The protein below binds the small molecule below.
Small molecule (SMILES): CC(=O)N[C@@H]1[C@@H](O)[C@H](O)[C@@H](CO)O[C@H]1O

Binding-site contacts:
Ligand atom O5 contacts residue ASN440 of chain 1.A at 2.4 Å (h-bond).
Ligand atom O7 contacts residue ASN440 of chain 1.A at 4.0 Å.
Ligand atom O7 contacts residue HIS449 of chain 1.A at 3.0 Å (h-bond).
Ligand atom C7 contacts residue HIS449 of chain 1.A at 3.2 Å.
Ligand atom N2 contacts residue ASN440 of chain 1.A at 2.9 Å (h-bond).
Ligand atom N2 contacts residue HIS449 of chain 1.A at 3.6 Å.
Ligand atom C8 contacts residue HIS449 of chain 1.A at 3.6 Å.
Ligand atom C3 contacts residue ASN440 of chain 1.A at 3.8 Å.
Ligand atom C1 contacts residue ASN440 of chain 1.A at 1.4 Å.
Ligand atom C2 contacts residue ASN440 of chain 1.A at 2.5 Å.
Ligand atom C5 contacts residue ASN440 of chain 1.A at 3.7 Å.
Ligand atom C7 contacts residue ASN440 of chain 1.A at 3.8 Å.
Ligand atom C4 contacts residue ASN440 of chain 1.A at 4.3 Å.
Ligand atom O5 contacts residue ASP441 of chain 1.A at 4.3 Å.

Sequence of chain 1.A:
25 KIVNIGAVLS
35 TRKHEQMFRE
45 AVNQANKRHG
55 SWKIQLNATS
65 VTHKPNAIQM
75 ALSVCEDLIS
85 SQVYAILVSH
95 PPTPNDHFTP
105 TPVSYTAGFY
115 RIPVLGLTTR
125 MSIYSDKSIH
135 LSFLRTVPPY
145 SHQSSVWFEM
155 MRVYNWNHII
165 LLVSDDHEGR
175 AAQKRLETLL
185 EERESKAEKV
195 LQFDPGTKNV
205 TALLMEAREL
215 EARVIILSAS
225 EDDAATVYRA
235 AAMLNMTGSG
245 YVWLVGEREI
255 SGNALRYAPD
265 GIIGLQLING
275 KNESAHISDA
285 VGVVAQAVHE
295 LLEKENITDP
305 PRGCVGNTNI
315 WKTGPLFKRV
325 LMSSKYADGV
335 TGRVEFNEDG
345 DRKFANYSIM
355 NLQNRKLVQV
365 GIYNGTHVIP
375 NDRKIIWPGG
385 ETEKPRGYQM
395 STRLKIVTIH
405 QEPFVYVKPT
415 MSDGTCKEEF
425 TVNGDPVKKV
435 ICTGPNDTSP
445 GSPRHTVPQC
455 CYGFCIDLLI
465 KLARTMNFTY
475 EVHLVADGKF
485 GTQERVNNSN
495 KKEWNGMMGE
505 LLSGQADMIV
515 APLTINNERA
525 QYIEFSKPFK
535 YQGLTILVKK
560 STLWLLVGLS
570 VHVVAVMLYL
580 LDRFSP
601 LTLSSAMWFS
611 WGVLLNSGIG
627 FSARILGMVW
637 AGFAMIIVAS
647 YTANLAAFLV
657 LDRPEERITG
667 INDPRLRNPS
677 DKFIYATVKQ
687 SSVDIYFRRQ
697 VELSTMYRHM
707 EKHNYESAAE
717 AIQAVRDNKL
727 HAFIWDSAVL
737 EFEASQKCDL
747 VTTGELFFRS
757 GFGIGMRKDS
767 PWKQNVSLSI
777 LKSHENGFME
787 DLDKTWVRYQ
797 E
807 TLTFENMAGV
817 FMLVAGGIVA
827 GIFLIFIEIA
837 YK